Binding-site contacts:
Ligand atom C13 contacts residue VAL157 of chain 1.E at 4.0 Å (hydrophobic).
Ligand atom C4 contacts residue SER155 of chain 1.E at 3.2 Å.
Ligand atom N12 contacts residue ILE127 of chain 1.D at 3.8 Å.
Ligand atom N3 contacts residue TRP156 of chain 1.E at 2.9 Å (h-bond).
Ligand atom C7 contacts residue CYS200 of chain 1.E at 4.0 Å (hydrophobic).
Ligand atom C11 contacts residue MET125 of chain 1.D at 3.9 Å (hydrophobic).
Ligand atom C9 contacts residue ILE127 of chain 1.D at 4.0 Å (hydrophobic).
Ligand atom N3 contacts residue SER155 of chain 1.E at 4.0 Å.
Ligand atom C7 contacts residue CYS199 of chain 1.E at 3.7 Å (hydrophobic).
Ligand atom C15 contacts residue VAL117 of chain 1.D at 3.4 Å (hydrophobic).
Ligand atom C19 contacts residue TYR204 of chain 1.E at 3.2 Å (hydrophobic).
Ligand atom N12 contacts residue VAL157 of chain 1.E at 3.6 Å.
Ligand atom C16 contacts residue VAL117 of chain 1.D at 3.2 Å (hydrophobic).
Ligand atom C13 contacts residue TRP156 of chain 1.E at 3.5 Å (hydrophobic).
Ligand atom C7 contacts residue TRP156 of chain 1.E at 3.3 Å (hydrophobic).
Ligand atom C6 contacts residue TRP156 of chain 1.E at 3.4 Å (hydrophobic).
Ligand atom C10 contacts residue VAL117 of chain 1.D at 3.9 Å (hydrophobic).
Ligand atom C19 contacts residue GLU202 of chain 1.E at 3.6 Å.
Ligand atom O14 contacts residue VAL117 of chain 1.D at 3.2 Å.
Ligand atom C4 contacts residue TYR204 of chain 1.E at 3.8 Å (hydrophobic).
Ligand atom C20 contacts residue TYR204 of chain 1.E at 3.0 Å (hydrophobic).
Ligand atom O14 contacts residue MET125 of chain 1.D at 3.5 Å.
Ligand atom C1 contacts residue TYR197 of chain 1.E at 3.8 Å (hydrophobic).
Ligand atom C1 contacts residue TRP64 of chain 1.D at 3.8 Å (hydrophobic).
Ligand atom C13 contacts residue ILE127 of chain 1.D at 3.7 Å (hydrophobic).
Ligand atom C10 contacts residue MET125 of chain 1.D at 3.7 Å (hydrophobic).
Ligand atom C19 contacts residue ARG88 of chain 1.D at 3.8 Å.
Ligand atom C8 contacts residue TRP156 of chain 1.E at 3.4 Å (hydrophobic).
Ligand atom C18 contacts residue GLU202 of chain 1.E at 3.8 Å.
Ligand atom C4 contacts residue TRP156 of chain 1.E at 3.6 Å (hydrophobic).
Ligand atom C11 contacts residue VAL117 of chain 1.D at 3.9 Å (hydrophobic).
Ligand atom C9 contacts residue CYS200 of chain 1.E at 3.7 Å (hydrophobic).
Ligand atom C2 contacts residue TRP156 of chain 1.E at 4.1 Å (hydrophobic).
Ligand atom C8 contacts residue ILE127 of chain 1.D at 3.8 Å (hydrophobic).
Ligand atom C17 contacts residue VAL117 of chain 1.D at 3.5 Å (hydrophobic).
Ligand atom C9 contacts residue TYR204 of chain 1.E at 3.7 Å (hydrophobic).
Ligand atom C20 contacts residue CYS200 of chain 1.E at 3.7 Å (hydrophobic).
Ligand atom C4 contacts residue TYR102 of chain 1.E at 3.0 Å (hydrophobic).
Ligand atom C1 contacts residue TRP156 of chain 1.E at 3.8 Å (hydrophobic).
Ligand atom C5 contacts residue TRP156 of chain 1.E at 4.0 Å (hydrophobic).

Sequence of chain 1.D:
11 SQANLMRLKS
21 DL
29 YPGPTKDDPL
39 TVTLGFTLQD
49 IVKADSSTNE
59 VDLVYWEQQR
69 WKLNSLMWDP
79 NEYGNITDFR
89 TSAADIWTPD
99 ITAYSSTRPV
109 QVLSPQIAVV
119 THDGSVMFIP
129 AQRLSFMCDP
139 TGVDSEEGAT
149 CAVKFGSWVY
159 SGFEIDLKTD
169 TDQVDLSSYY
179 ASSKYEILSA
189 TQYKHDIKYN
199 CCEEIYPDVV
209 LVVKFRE

This small molecule binds to this protein.
Small molecule (SMILES): CN[C@@H](C)C/C=C/c1cncc(Oc2ccccc2)c1

Sequence of chain 1.E:
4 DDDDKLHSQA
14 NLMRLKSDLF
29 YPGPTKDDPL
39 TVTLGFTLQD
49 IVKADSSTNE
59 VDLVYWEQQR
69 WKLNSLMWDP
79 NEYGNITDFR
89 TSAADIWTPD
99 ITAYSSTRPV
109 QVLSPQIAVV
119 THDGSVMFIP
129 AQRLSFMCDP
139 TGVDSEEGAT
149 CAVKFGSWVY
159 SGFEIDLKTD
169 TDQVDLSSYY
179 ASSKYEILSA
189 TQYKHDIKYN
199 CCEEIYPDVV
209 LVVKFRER